Sequence of chain 1.A:
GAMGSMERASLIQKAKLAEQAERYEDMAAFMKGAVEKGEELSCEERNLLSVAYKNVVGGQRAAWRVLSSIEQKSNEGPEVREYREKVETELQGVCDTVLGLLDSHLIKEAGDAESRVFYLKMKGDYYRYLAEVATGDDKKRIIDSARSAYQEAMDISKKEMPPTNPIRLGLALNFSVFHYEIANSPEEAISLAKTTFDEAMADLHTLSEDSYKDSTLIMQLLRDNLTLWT

Binding-site contacts:
Ligand atom O contacts residue LYS54 of chain 1.A at 3.1 Å.
Ligand atom CA contacts residue ASN47 of chain 1.A at 3.4 Å.
Ligand atom O3P contacts residue ARG61 of chain 1.A at 3.1 Å (salt-bridge).
Ligand atom N contacts residue LEU179 of chain 1.A at 3.4 Å.
Ligand atom C contacts residue ASN180 of chain 1.A at 3.5 Å.
Ligand atom CB contacts residue ASN180 of chain 1.A at 3.3 Å.
Ligand atom CA contacts residue GLU187 of chain 1.A at 3.6 Å.
Ligand atom OG contacts residue GLY176 of chain 1.A at 3.4 Å.
Ligand atom O2P contacts residue TYR135 of chain 1.A at 2.6 Å (h-bond).
Ligand atom N contacts residue GLU187 of chain 1.A at 3.1 Å (salt-bridge).
Ligand atom O contacts residue SER50 of chain 1.A at 3.3 Å (h-bond).
Ligand atom CA contacts residue LEU179 of chain 1.A at 3.6 Å (hydrophobic).
Ligand atom CD2 contacts residue ILE224 of chain 1.A at 3.5 Å (hydrophobic).
Ligand atom CG contacts residue ASP220 of chain 1.A at 3.2 Å.
Ligand atom O contacts residue VAL183 of chain 1.A at 3.2 Å.
Ligand atom O1P contacts residue ARG61 of chain 1.A at 3.0 Å (salt-bridge).
Ligand atom O contacts residue ASN47 of chain 1.A at 3.1 Å (h-bond).
Ligand atom N contacts residue ASN231 of chain 1.A at 2.9 Å (h-bond).
Ligand atom N contacts residue ASN47 of chain 1.A at 2.9 Å (h-bond).
Ligand atom OG contacts residue GLU187 of chain 1.A at 2.9 Å (salt-bridge).
Ligand atom CB contacts residue SER50 of chain 1.A at 3.5 Å.
Ligand atom CB contacts residue VAL51 of chain 1.A at 3.5 Å (hydrophobic).
Ligand atom CB contacts residue GLY176 of chain 1.A at 3.6 Å.
Ligand atom CD2 contacts residue PRO172 of chain 1.A at 3.5 Å (hydrophobic).
Ligand atom O1P contacts residue LYS54 of chain 1.A at 3.1 Å (salt-bridge).
Ligand atom N contacts residue ASN180 of chain 1.A at 2.7 Å (h-bond).
Ligand atom OG contacts residue ASN47 of chain 1.A at 3.4 Å.
Ligand atom CB contacts residue GLU187 of chain 1.A at 3.0 Å.
Ligand atom CA contacts residue ASN180 of chain 1.A at 3.5 Å.
Ligand atom CB contacts residue LYS54 of chain 1.A at 3.5 Å.
Ligand atom CA contacts residue ASN180 of chain 1.A at 3.5 Å.
Ligand atom OG contacts residue TRP235 of chain 1.A at 3.1 Å (h-bond).
Ligand atom O contacts residue ASN231 of chain 1.A at 2.9 Å (h-bond).
Ligand atom O2P contacts residue ARG134 of chain 1.A at 2.9 Å (salt-bridge).
Ligand atom C contacts residue LEU179 of chain 1.A at 3.5 Å (hydrophobic).
Ligand atom CB contacts residue ASN180 of chain 1.A at 3.2 Å.
Ligand atom CD2 contacts residue ASN231 of chain 1.A at 3.2 Å.
Ligand atom O contacts residue LEU179 of chain 1.A at 3.6 Å.
Ligand atom CB contacts residue ASN231 of chain 1.A at 3.6 Å.
Ligand atom O3P contacts residue ARG134 of chain 1.A at 2.8 Å (salt-bridge).

The protein below binds the small molecule below.
Small molecule (SMILES): CC(C)C[C@H](NC(=O)[C@H](CO)NC(=O)[C@H](C)NC(=O)[C@@H]1CCCN1C(=O)[C@H](CO)NC(=O)[C@H](COP(=O)(O)O)NC(=O)[C@H](Cc1c[nH]cn1)NC(=O)[C@@H](N)CO)C(=O)N[C@H](C=O)CCC(N)=O